The small molecule below binds the protein below.
Small molecule (SMILES): CC(=O)N[C@H]1[C@H](O[C@H]2[C@H](O)[C@@H](NC(C)=O)CO[C@@H]2CO)O[C@H](CO)[C@@H](O)[C@@H]1O

Binding-site contacts:
Ligand atom C5 contacts residue ASN181 of chain 1.A at 3.6 Å.
Ligand atom C8 contacts residue ASN234 of chain 1.A at 3.6 Å.
Ligand atom O7 contacts residue ASN181 of chain 1.A at 4.0 Å.
Ligand atom C2 contacts residue ASN181 of chain 1.A at 2.5 Å.
Ligand atom C3 contacts residue THR183 of chain 1.A at 4.2 Å.
Ligand atom N2 contacts residue GLU294 of chain 1.A at 3.9 Å.
Ligand atom O6 contacts residue GLN270 of chain 1.A at 3.5 Å.
Ligand atom C1 contacts residue GLN270 of chain 1.A at 4.0 Å.
Ligand atom O7 contacts residue ASN234 of chain 1.A at 3.7 Å.
Ligand atom C7 contacts residue ASN181 of chain 1.A at 3.6 Å.
Ligand atom C1 contacts residue THR183 of chain 1.A at 3.4 Å.
Ligand atom O4 contacts residue GLU294 of chain 1.A at 3.4 Å (salt-bridge).
Ligand atom C4 contacts residue THR183 of chain 1.A at 4.4 Å.
Ligand atom C8 contacts residue PHE184 of chain 1.A at 3.6 Å (hydrophobic).
Ligand atom O6 contacts residue GLU271 of chain 1.A at 2.5 Å (salt-bridge).
Ligand atom C4 contacts residue GLU294 of chain 1.A at 4.0 Å.
Ligand atom O5 contacts residue GLN270 of chain 1.A at 3.5 Å.
Ligand atom C6 contacts residue GLN270 of chain 1.A at 4.0 Å.
Ligand atom N2 contacts residue ASN181 of chain 1.A at 2.9 Å (h-bond).
Ligand atom C8 contacts residue GLU294 of chain 1.A at 4.4 Å.
Ligand atom O5 contacts residue ASN181 of chain 1.A at 2.4 Å (h-bond).
Ligand atom C3 contacts residue GLU294 of chain 1.A at 3.3 Å.
Ligand atom C5 contacts residue GLN270 of chain 1.A at 4.4 Å.
Ligand atom O5 contacts residue THR183 of chain 1.A at 3.9 Å.
Ligand atom N2 contacts residue THR183 of chain 1.A at 4.4 Å.
Ligand atom C8 contacts residue TYR292 of chain 1.A at 3.4 Å (hydrophobic).
Ligand atom C5 contacts residue THR183 of chain 1.A at 3.7 Å.
Ligand atom O3 contacts residue GLU294 of chain 1.A at 3.4 Å (salt-bridge).
Ligand atom C1 contacts residue ASN181 of chain 1.A at 1.4 Å.
Ligand atom C2 contacts residue GLU294 of chain 1.A at 4.4 Å.
Ligand atom C3 contacts residue ASN181 of chain 1.A at 3.8 Å.
Ligand atom C6 contacts residue GLU271 of chain 1.A at 3.1 Å.
Ligand atom C2 contacts residue THR183 of chain 1.A at 4.2 Å.
Ligand atom C7 contacts residue ASN234 of chain 1.A at 4.2 Å.
Ligand atom C4 contacts residue ASN181 of chain 1.A at 4.3 Å.
Ligand atom C7 contacts residue GLU294 of chain 1.A at 4.4 Å.

Sequence of chain 1.A:
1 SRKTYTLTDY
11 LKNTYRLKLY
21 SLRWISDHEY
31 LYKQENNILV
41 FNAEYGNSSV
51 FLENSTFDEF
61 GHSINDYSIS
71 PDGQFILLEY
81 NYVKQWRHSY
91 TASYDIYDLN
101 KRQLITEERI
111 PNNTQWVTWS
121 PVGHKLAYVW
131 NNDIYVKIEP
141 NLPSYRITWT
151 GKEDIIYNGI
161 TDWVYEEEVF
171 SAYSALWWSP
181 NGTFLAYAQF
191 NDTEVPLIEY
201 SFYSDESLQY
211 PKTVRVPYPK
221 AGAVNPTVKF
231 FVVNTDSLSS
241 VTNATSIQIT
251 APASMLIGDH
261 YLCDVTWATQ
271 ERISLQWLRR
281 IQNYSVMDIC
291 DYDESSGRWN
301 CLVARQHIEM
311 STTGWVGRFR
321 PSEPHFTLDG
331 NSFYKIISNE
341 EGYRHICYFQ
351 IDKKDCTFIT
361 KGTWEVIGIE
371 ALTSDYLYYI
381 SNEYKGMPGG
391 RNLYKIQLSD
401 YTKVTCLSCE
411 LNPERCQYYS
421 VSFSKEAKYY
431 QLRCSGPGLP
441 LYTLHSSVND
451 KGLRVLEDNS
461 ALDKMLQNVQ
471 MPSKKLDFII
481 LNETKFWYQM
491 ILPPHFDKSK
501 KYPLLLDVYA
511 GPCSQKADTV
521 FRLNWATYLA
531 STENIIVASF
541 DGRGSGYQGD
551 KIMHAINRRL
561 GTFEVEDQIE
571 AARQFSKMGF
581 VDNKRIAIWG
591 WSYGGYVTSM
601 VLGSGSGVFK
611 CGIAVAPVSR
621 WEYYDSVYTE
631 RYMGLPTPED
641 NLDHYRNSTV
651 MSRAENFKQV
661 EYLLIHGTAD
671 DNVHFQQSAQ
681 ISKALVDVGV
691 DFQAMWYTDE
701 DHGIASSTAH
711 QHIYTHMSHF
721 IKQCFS